Binding-site contacts:
Ligand atom O6 contacts residue GLU228 of chain 1.D at 4.4 Å.
Ligand atom O7 contacts residue LEU311 of chain 1.D at 4.5 Å.
Ligand atom C6 contacts residue TYR165 of chain 1.D at 3.9 Å (hydrophobic).
Ligand atom C1 contacts residue PHE218 of chain 1.D at 3.8 Å (hydrophobic).
Ligand atom O7 contacts residue PHE310 of chain 1.D at 4.4 Å.
Ligand atom C6 contacts residue LEU220 of chain 1.D at 4.2 Å (hydrophobic).
Ligand atom O7 contacts residue GLY312 of chain 1.D at 3.2 Å.
Ligand atom C3 contacts residue ASP313 of chain 1.D at 3.5 Å.
Ligand atom C7 contacts residue GLY312 of chain 1.D at 3.9 Å.
Ligand atom C5 contacts residue PHE218 of chain 1.D at 4.5 Å (hydrophobic).
Ligand atom O4 contacts residue TYR165 of chain 1.D at 3.5 Å.
Ligand atom O7 contacts residue ASP313 of chain 1.D at 3.2 Å (salt-bridge).
Ligand atom C2 contacts residue PHE218 of chain 1.D at 4.1 Å (hydrophobic).
Ligand atom C7 contacts residue LEU311 of chain 1.D at 4.4 Å (hydrophobic).
Ligand atom O6 contacts residue TYR165 of chain 1.D at 3.7 Å.
Ligand atom C4 contacts residue ASP313 of chain 1.D at 4.0 Å.
Ligand atom N2 contacts residue ASP313 of chain 1.D at 3.9 Å.
Ligand atom C7 contacts residue ASP313 of chain 1.D at 4.0 Å.
Ligand atom C4 contacts residue VAL162 of chain 1.D at 4.3 Å (hydrophobic).
Ligand atom C2 contacts residue ASP313 of chain 1.D at 3.5 Å.
Ligand atom C7 contacts residue HIS460 of chain 1.D at 4.5 Å.
Ligand atom O5 contacts residue PHE218 of chain 1.D at 3.5 Å.
Ligand atom O6 contacts residue SER612 of chain 1.C at 3.9 Å.
Ligand atom C8 contacts residue TRP233 of chain 1.D at 3.9 Å (hydrophobic).
Ligand atom C7 contacts residue TRP233 of chain 1.D at 3.5 Å (hydrophobic).
Ligand atom C1 contacts residue HIS460 of chain 1.D at 4.5 Å.
Ligand atom O3 contacts residue ASP313 of chain 1.D at 2.6 Å (salt-bridge).
Ligand atom C8 contacts residue PHE310 of chain 1.D at 3.5 Å (hydrophobic).
Ligand atom C8 contacts residue GLY312 of chain 1.D at 3.8 Å.
Ligand atom C8 contacts residue HIS460 of chain 1.D at 3.9 Å.
Ligand atom O3 contacts residue PHE310 of chain 1.D at 4.5 Å.
Ligand atom C7 contacts residue PHE310 of chain 1.D at 4.0 Å (hydrophobic).
Ligand atom C8 contacts residue LEU311 of chain 1.D at 3.4 Å (hydrophobic).
Ligand atom O7 contacts residue PHE218 of chain 1.D at 3.6 Å.
Ligand atom C8 contacts residue SER336 of chain 1.D at 4.1 Å.
Ligand atom O7 contacts residue TRP233 of chain 1.D at 2.7 Å (h-bond).
Ligand atom N2 contacts residue PHE310 of chain 1.D at 4.3 Å.
Ligand atom O1 contacts residue HIS460 of chain 1.D at 4.2 Å.

The protein below binds the small molecule below.
Small molecule (SMILES): CC(=O)N[C@@H]1[C@@H](O)[C@H](O)[C@@H](CO)O[C@@H]1O

Sequence of chain 1.D:
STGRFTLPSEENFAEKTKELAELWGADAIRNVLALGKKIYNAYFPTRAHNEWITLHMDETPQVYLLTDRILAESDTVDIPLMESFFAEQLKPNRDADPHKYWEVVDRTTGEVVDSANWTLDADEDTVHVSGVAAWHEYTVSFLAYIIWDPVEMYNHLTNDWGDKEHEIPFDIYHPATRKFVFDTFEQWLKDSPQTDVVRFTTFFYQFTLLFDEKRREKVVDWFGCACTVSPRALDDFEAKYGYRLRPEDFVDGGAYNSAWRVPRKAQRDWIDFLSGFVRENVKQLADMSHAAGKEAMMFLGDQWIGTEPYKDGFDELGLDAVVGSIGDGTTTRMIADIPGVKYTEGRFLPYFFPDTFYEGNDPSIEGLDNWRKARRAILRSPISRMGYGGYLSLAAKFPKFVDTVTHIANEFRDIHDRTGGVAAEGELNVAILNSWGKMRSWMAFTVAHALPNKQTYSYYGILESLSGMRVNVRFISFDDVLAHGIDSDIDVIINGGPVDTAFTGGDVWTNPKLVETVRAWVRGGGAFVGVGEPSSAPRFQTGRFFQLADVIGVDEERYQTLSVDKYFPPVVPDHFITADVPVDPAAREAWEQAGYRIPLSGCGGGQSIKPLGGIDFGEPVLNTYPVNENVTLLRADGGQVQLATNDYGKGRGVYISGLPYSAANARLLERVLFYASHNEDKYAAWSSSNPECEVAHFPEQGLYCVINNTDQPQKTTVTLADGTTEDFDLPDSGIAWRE

Sequence of chain 1.C:
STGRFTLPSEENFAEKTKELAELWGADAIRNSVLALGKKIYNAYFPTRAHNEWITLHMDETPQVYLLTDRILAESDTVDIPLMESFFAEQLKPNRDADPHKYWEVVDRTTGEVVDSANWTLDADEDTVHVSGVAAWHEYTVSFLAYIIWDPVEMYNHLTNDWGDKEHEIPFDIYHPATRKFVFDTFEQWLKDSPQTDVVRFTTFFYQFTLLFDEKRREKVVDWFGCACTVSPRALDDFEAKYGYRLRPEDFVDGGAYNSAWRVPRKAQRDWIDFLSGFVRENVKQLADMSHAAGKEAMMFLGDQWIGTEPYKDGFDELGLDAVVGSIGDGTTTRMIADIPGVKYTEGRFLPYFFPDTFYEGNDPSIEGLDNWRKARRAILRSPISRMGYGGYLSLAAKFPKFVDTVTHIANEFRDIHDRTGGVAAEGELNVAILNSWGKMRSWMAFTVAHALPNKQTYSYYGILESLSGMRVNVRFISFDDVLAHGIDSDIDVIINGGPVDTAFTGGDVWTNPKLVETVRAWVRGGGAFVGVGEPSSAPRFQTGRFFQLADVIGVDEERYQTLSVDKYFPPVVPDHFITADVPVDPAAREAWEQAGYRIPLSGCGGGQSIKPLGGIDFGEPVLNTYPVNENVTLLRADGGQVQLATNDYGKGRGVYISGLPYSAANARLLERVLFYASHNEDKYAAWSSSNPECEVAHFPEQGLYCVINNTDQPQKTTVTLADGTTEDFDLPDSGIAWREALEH